A small-molecule ligand and the protein it binds are described below.
Small molecule (SMILES): CC(=O)N[C@@H]1[C@@H](O)[C@H](O)[C@@H](CO)O[C@H]1O

Sequence of chain 3.E:
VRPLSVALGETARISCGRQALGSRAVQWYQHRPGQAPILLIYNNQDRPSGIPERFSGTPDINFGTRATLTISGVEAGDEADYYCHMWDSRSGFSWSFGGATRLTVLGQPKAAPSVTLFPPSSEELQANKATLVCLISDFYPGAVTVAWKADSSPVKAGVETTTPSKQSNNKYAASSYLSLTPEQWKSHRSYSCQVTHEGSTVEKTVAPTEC

Sequence of chain 3.C:
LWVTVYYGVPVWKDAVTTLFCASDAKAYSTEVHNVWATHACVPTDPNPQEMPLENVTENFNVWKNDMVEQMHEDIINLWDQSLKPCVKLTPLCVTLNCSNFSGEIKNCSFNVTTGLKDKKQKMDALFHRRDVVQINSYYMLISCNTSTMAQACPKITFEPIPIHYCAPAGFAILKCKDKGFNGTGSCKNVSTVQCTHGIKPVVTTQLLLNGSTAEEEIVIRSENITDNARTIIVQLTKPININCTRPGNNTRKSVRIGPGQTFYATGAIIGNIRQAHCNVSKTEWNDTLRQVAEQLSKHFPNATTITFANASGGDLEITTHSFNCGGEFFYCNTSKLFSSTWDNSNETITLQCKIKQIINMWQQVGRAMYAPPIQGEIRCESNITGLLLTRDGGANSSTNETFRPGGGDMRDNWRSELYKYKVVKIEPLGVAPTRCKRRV

Binding-site contacts:
Ligand atom O6 contacts residue ILE294 of chain 3.C at 4.1 Å.
Ligand atom O6 contacts residue PHE66 of chain 3.E at 3.4 Å.
Ligand atom O5 contacts residue ASN273 of chain 3.C at 2.4 Å (h-bond).
Ligand atom O7 contacts residue GLU415 of chain 3.C at 3.9 Å.
Ligand atom C4 contacts residue PHE66 of chain 3.E at 4.4 Å (hydrophobic).
Ligand atom C7 contacts residue GLU415 of chain 3.C at 4.2 Å.
Ligand atom C8 contacts residue ASN273 of chain 3.C at 4.4 Å.
Ligand atom C8 contacts residue GLU415 of chain 3.C at 3.6 Å.
Ligand atom C1 contacts residue ASN273 of chain 3.C at 1.4 Å.
Ligand atom O5 contacts residue ILE294 of chain 3.C at 3.6 Å.
Ligand atom O3 contacts residue ASN65 of chain 3.E at 4.3 Å.
Ligand atom C5 contacts residue ILE294 of chain 3.C at 4.1 Å (hydrophobic).
Ligand atom C3 contacts residue ASN273 of chain 3.C at 3.8 Å.
Ligand atom C6 contacts residue ILE294 of chain 3.C at 3.6 Å (hydrophobic).
Ligand atom C5 contacts residue ASN273 of chain 3.C at 3.7 Å.
Ligand atom C2 contacts residue ASN273 of chain 3.C at 2.5 Å.
Ligand atom C7 contacts residue ASN273 of chain 3.C at 3.2 Å.
Ligand atom O3 contacts residue PHE66 of chain 3.E at 4.3 Å.
Ligand atom C4 contacts residue ASN273 of chain 3.C at 4.2 Å.
Ligand atom N2 contacts residue ASN273 of chain 3.C at 2.9 Å (h-bond).
Ligand atom O7 contacts residue ASN273 of chain 3.C at 3.0 Å (h-bond).